Binding-site contacts:
Ligand atom O3P contacts residue ILE109 of chain 1.A at 3.7 Å.
Ligand atom C6 contacts residue VAL138 of chain 1.A at 3.4 Å (hydrophobic).
Ligand atom O28 contacts residue LEU24 of chain 1.A at 3.1 Å (h-bond).
Ligand atom O2 contacts residue PHE139 of chain 1.A at 3.5 Å.
Ligand atom O1P contacts residue GLY137 of chain 1.A at 3.0 Å (h-bond).
Ligand atom O2P contacts residue PHE139 of chain 1.A at 3.5 Å.
Ligand atom O6A contacts residue LEU180 of chain 1.A at 3.2 Å.
Ligand atom O2S contacts residue ASP113 of chain 1.A at 3.2 Å (salt-bridge).
Ligand atom C8A contacts residue ILE160 of chain 1.A at 3.3 Å (hydrophobic).
Ligand atom O1P contacts residue THR135 of chain 1.A at 2.6 Å (h-bond).
Ligand atom C4A contacts residue ILE181 of chain 1.A at 3.5 Å (hydrophobic).
Ligand atom C5S contacts residue THR114 of chain 1.A at 3.6 Å.
Ligand atom N7A contacts residue LEU180 of chain 1.A at 2.9 Å.
Ligand atom O2S contacts residue LEU115 of chain 1.A at 3.6 Å.
Ligand atom C8A contacts residue LEU180 of chain 1.A at 3.0 Å (hydrophobic).
Ligand atom C3S contacts residue THR114 of chain 1.A at 3.2 Å.
Ligand atom C2A contacts residue GLU7 of chain 2.A at 3.0 Å.
Ligand atom O6A contacts residue ARG182 of chain 1.A at 2.9 Å.
Ligand atom C8 contacts residue ATP1 of chain 1.E at 3.2 Å.
Ligand atom N3A contacts residue GLU7 of chain 2.A at 3.4 Å (salt-bridge).
Ligand atom C5M contacts residue THR135 of chain 1.A at 3.4 Å.
Ligand atom N2A contacts residue GLU7 of chain 2.A at 2.5 Å (salt-bridge).
Ligand atom N9A contacts residue ILE181 of chain 1.A at 3.7 Å.
Ligand atom O4S contacts residue ILE160 of chain 1.A at 3.0 Å.
Ligand atom O18 contacts residue ATP1 of chain 1.E at 2.8 Å (h-bond).
Ligand atom O6A contacts residue ILE181 of chain 1.A at 3.4 Å (h-bond).
Ligand atom C2S contacts residue ILE181 of chain 1.A at 3.5 Å (hydrophobic).
Ligand atom O28 contacts residue ATP1 of chain 1.E at 3.1 Å (h-bond).
Ligand atom C4S contacts residue THR114 of chain 1.A at 3.4 Å.
Ligand atom O3S contacts residue THR114 of chain 1.A at 2.4 Å (h-bond).
Ligand atom N7A contacts residue ILE181 of chain 1.A at 3.5 Å (h-bond).
Ligand atom C3M contacts residue PHE139 of chain 1.A at 3.6 Å (hydrophobic).
Ligand atom O2P contacts residue GLY137 of chain 1.A at 3.4 Å.
Ligand atom O2P contacts residue VAL138 of chain 1.A at 3.4 Å (h-bond).
Ligand atom O28 contacts residue ARG23 of chain 1.A at 3.7 Å.
Ligand atom C7 contacts residue VAL138 of chain 1.A at 3.6 Å (hydrophobic).
Ligand atom C5 contacts residue VAL138 of chain 1.A at 3.4 Å (hydrophobic).
Ligand atom C2 contacts residue ALA110 of chain 1.A at 3.6 Å (hydrophobic).
Ligand atom C3 contacts residue ALA110 of chain 1.A at 3.5 Å (hydrophobic).
Ligand atom O3S contacts residue LEU115 of chain 1.A at 3.6 Å (h-bond).

This small molecule binds to this protein.
Small molecule (SMILES): Cc1c(O)nc(CC(=O)O)c(C)c1O[P](=O)(O)OCC1OC(n2cnc3c(=O)[nH]c(N)nc32)[C@H](O)[C@@H]1O

Sequence of chain 2.A:
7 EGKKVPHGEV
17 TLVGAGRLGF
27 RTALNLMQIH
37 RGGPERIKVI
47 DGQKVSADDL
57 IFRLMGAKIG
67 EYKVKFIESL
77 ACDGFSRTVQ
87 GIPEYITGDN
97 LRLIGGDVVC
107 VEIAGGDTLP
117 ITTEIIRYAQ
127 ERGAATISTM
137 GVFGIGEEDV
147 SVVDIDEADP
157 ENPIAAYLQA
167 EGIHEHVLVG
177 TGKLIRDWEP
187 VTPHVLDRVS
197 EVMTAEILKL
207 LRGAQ

Sequence of chain 1.A:
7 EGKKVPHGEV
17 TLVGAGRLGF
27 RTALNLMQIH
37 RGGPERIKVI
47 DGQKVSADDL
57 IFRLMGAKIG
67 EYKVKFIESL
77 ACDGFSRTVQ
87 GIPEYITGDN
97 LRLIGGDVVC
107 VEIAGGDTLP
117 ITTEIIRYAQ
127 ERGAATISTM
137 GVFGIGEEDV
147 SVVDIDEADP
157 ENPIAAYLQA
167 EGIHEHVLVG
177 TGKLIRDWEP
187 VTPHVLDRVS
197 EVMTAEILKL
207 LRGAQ